The small molecule below binds the protein below.
Small molecule (SMILES): Nc1n[nH]c(N)c1/N=N\c1ccc(O)cc1

Sequence of chain 1.A:
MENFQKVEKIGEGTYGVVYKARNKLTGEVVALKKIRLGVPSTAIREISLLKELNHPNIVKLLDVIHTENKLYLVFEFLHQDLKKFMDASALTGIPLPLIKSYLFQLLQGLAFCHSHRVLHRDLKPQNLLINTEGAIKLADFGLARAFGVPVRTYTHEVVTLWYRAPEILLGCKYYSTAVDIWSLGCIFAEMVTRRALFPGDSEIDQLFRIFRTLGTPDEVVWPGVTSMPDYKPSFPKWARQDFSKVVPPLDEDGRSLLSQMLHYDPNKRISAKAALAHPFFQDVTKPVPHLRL

Binding-site contacts:
Ligand atom N13 contacts residue LEU134 of chain 1.A at 3.7 Å.
Ligand atom N9 contacts residue LEU134 of chain 1.A at 4.0 Å.
Ligand atom C19 contacts residue GLU81 of chain 1.A at 3.6 Å.
Ligand atom C19 contacts residue ALA31 of chain 1.A at 3.7 Å (hydrophobic).
Ligand atom N16 contacts residue GLU81 of chain 1.A at 2.7 Å (salt-bridge).
Ligand atom C1 contacts residue ALA144 of chain 1.A at 4.0 Å (hydrophobic).
Ligand atom C19 contacts residue LEU83 of chain 1.A at 3.6 Å (hydrophobic).
Ligand atom O3 contacts residue PHE80 of chain 1.A at 2.9 Å.
Ligand atom N16 contacts residue ALA31 of chain 1.A at 3.5 Å.
Ligand atom C6 contacts residue ASP145 of chain 1.A at 4.1 Å.
Ligand atom C4 contacts residue VAL18 of chain 1.A at 4.0 Å (hydrophobic).
Ligand atom N20 contacts residue PHE82 of chain 1.A at 3.3 Å.
Ligand atom N17 contacts residue LEU83 of chain 1.A at 2.0 Å (h-bond).
Ligand atom C3 contacts residue ALA144 of chain 1.A at 3.9 Å (hydrophobic).
Ligand atom N18 contacts residue ILE10 of chain 1.A at 3.8 Å.
Ligand atom C3 contacts residue ASP145 of chain 1.A at 2.7 Å.
Ligand atom C15 contacts residue LEU134 of chain 1.A at 3.9 Å (hydrophobic).
Ligand atom C14 contacts residue LEU83 of chain 1.A at 4.0 Å (hydrophobic).
Ligand atom C15 contacts residue ILE10 of chain 1.A at 3.8 Å (hydrophobic).
Ligand atom N20 contacts residue LEU83 of chain 1.A at 2.4 Å (h-bond).
Ligand atom C4 contacts residue ASP145 of chain 1.A at 3.9 Å.
Ligand atom C2 contacts residue LEU134 of chain 1.A at 3.9 Å (hydrophobic).
Ligand atom C6 contacts residue ALA144 of chain 1.A at 4.0 Å (hydrophobic).
Ligand atom N16 contacts residue VAL64 of chain 1.A at 4.1 Å.
Ligand atom C6 contacts residue PHE80 of chain 1.A at 3.4 Å (hydrophobic).
Ligand atom N17 contacts residue PHE82 of chain 1.A at 3.4 Å.
Ligand atom C19 contacts residue LEU134 of chain 1.A at 3.2 Å (hydrophobic).
Ligand atom N16 contacts residue LEU134 of chain 1.A at 3.3 Å.
Ligand atom N20 contacts residue GLU81 of chain 1.A at 3.7 Å.
Ligand atom C15 contacts residue LEU83 of chain 1.A at 3.0 Å (hydrophobic).
Ligand atom C5 contacts residue LEU134 of chain 1.A at 4.0 Å (hydrophobic).
Ligand atom C1 contacts residue ASP145 of chain 1.A at 2.6 Å.
Ligand atom C14 contacts residue LEU134 of chain 1.A at 3.3 Å (hydrophobic).
Ligand atom N20 contacts residue LEU134 of chain 1.A at 3.7 Å.
Ligand atom C14 contacts residue ILE10 of chain 1.A at 4.0 Å (hydrophobic).
Ligand atom O3 contacts residue ASP145 of chain 1.A at 2.2 Å (salt-bridge).
Ligand atom N9 contacts residue VAL18 of chain 1.A at 4.0 Å.
Ligand atom C3 contacts residue PHE80 of chain 1.A at 3.6 Å (hydrophobic).
Ligand atom N16 contacts residue LEU83 of chain 1.A at 4.0 Å.
Ligand atom N18 contacts residue LEU83 of chain 1.A at 3.3 Å (h-bond).